The protein below binds the small molecule below.
Small molecule (SMILES): OC[C@H]1O[C@@H](O[C@H]2[C@H](O)[C@@H](O)[C@@H](O)O[C@@H]2CO)[C@H](O)[C@@H](O)[C@@H]1O

Binding-site contacts:
Ligand atom C5 contacts residue TRP347 of chain 1.B at 3.7 Å (hydrophobic).
Ligand atom C3 contacts residue TRP347 of chain 1.B at 3.9 Å (hydrophobic).
Ligand atom O2 contacts residue ALA174 of chain 1.B at 3.9 Å.
Ligand atom O4 contacts residue ASP173 of chain 1.B at 3.7 Å.
Ligand atom O5 contacts residue ASP199 of chain 1.B at 3.2 Å (salt-bridge).
Ligand atom O5 contacts residue BGC2 of chain 1.F at 3.5 Å (h-bond).
Ligand atom O6 contacts residue GLU202 of chain 1.B at 2.8 Å (salt-bridge).
Ligand atom O1 contacts residue SER197 of chain 1.B at 3.6 Å.
Ligand atom C1 contacts residue ASP199 of chain 1.B at 3.0 Å.
Ligand atom C1 contacts residue TRP347 of chain 1.B at 3.9 Å (hydrophobic).
Ligand atom C6 contacts residue TYR147 of chain 1.B at 3.5 Å (hydrophobic).
Ligand atom O5 contacts residue GLU202 of chain 1.B at 3.1 Å (salt-bridge).
Ligand atom O4 contacts residue TRP347 of chain 1.B at 3.8 Å.
Ligand atom O6 contacts residue TRP347 of chain 1.B at 3.0 Å (h-bond).
Ligand atom C3 contacts residue ASP173 of chain 1.B at 3.2 Å.
Ligand atom O6 contacts residue TRP347 of chain 1.B at 3.6 Å.
Ligand atom O1 contacts residue TYR147 of chain 1.B at 3.9 Å.
Ligand atom C1 contacts residue BGC2 of chain 1.F at 3.3 Å.
Ligand atom O3 contacts residue ASP173 of chain 1.B at 2.8 Å (salt-bridge).
Ligand atom O6 contacts residue ALA145 of chain 1.B at 3.7 Å.
Ligand atom O6 contacts residue ASN143 of chain 1.B at 3.5 Å (h-bond).
Ligand atom C6 contacts residue ALA145 of chain 1.B at 3.5 Å (hydrophobic).
Ligand atom O3 contacts residue PHE177 of chain 1.B at 3.8 Å.
Ligand atom C2 contacts residue BGC2 of chain 1.F at 3.5 Å.
Ligand atom O1 contacts residue ASP199 of chain 1.B at 2.7 Å (salt-bridge).
Ligand atom O4 contacts residue TYR147 of chain 1.B at 3.4 Å (h-bond).
Ligand atom C6 contacts residue GLU202 of chain 1.B at 3.6 Å.
Ligand atom O2 contacts residue GLN175 of chain 1.B at 3.0 Å (h-bond).
Ligand atom O2 contacts residue ARG108 of chain 1.B at 3.6 Å.
Ligand atom C2 contacts residue TYR147 of chain 1.B at 3.5 Å (hydrophobic).
Ligand atom C3 contacts residue ARG108 of chain 1.B at 3.8 Å.
Ligand atom O2 contacts residue SER345 of chain 1.B at 2.8 Å (h-bond).
Ligand atom O2 contacts residue TYR147 of chain 1.B at 2.8 Å (h-bond).
Ligand atom O2 contacts residue ASP173 of chain 1.B at 3.9 Å.
Ligand atom O4 contacts residue TYR171 of chain 1.B at 3.5 Å (h-bond).
Ligand atom C5 contacts residue TYR147 of chain 1.B at 3.7 Å (hydrophobic).
Ligand atom O3 contacts residue ARG108 of chain 1.B at 3.0 Å (salt-bridge).
Ligand atom O3 contacts residue GLN175 of chain 1.B at 3.3 Å.
Ligand atom C2 contacts residue GLN175 of chain 1.B at 3.7 Å.
Ligand atom C6 contacts residue TRP347 of chain 1.B at 3.9 Å (hydrophobic).

Sequence of chain 1.B:
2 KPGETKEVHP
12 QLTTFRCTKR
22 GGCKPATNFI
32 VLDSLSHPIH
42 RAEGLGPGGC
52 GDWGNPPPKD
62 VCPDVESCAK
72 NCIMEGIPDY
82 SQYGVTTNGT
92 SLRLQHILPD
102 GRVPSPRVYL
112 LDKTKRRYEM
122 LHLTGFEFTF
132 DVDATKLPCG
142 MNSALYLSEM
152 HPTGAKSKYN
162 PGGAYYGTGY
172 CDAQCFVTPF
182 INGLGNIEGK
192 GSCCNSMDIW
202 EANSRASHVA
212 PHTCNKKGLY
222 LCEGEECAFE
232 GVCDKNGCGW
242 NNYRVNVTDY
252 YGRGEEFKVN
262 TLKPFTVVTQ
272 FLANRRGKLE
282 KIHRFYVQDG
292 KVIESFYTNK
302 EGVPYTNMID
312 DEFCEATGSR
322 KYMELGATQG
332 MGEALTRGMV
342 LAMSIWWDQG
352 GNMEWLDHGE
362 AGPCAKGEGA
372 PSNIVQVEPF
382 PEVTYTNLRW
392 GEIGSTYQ